Sequence of chain 1.B:
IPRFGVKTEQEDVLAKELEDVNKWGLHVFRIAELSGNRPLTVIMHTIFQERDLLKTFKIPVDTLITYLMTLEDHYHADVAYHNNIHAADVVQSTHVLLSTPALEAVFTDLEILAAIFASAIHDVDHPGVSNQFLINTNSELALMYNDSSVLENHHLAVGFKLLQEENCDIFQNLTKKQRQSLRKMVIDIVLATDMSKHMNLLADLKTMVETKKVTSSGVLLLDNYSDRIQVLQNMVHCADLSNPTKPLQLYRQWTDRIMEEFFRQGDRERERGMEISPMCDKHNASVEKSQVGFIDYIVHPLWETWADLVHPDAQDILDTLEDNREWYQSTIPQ

This small molecule binds to this protein.
Small molecule (SMILES): COc1ccc(C2(c3ccc(OC)cc3)c3cc(O)ccc3-c3ccc(C=O)c(C#Cc4ccc(O)cc4)c32)cc1

Binding-site contacts:
Ligand atom C30 contacts residue PHE262 of chain 1.B at 3.2 Å (hydrophobic).
Ligand atom C13 contacts residue PHE294 of chain 1.B at 3.6 Å (hydrophobic).
Ligand atom O41 contacts residue PHE294 of chain 1.B at 3.4 Å.
Ligand atom C11 contacts residue MET279 of chain 1.B at 4.0 Å (hydrophobic).
Ligand atom C21 contacts residue HIS82 of chain 1.B at 3.6 Å.
Ligand atom C1 contacts residue PRO278 of chain 1.B at 3.5 Å (hydrophobic).
Ligand atom O35 contacts residue ILE298 of chain 1.B at 3.5 Å.
Ligand atom C11 contacts residue PHE294 of chain 1.B at 3.6 Å (hydrophobic).
Ligand atom C31 contacts residue PHE262 of chain 1.B at 4.0 Å (hydrophobic).
Ligand atom C38 contacts residue PHE262 of chain 1.B at 4.0 Å (hydrophobic).
Ligand atom C21 contacts residue MET195 of chain 1.B at 3.7 Å (hydrophobic).
Ligand atom C12 contacts residue PHE294 of chain 1.B at 3.4 Å (hydrophobic).
Ligand atom C10 contacts residue MET279 of chain 1.B at 3.5 Å (hydrophobic).
Ligand atom C7 contacts residue MET279 of chain 1.B at 3.5 Å (hydrophobic).
Ligand atom C38 contacts residue CYS280 of chain 1.B at 3.4 Å (hydrophobic).
Ligand atom C40 contacts residue PHE294 of chain 1.B at 3.4 Å (hydrophobic).
Ligand atom C36 contacts residue ILE298 of chain 1.B at 3.5 Å (hydrophobic).
Ligand atom C40 contacts residue GLN291 of chain 1.B at 4.0 Å.
Ligand atom C6 contacts residue PRO278 of chain 1.B at 4.0 Å (hydrophobic).
Ligand atom C16 contacts residue PHE294 of chain 1.B at 3.7 Å (hydrophobic).
Ligand atom O34 contacts residue PHE262 of chain 1.B at 3.9 Å.
Ligand atom C36 contacts residue MET195 of chain 1.B at 4.0 Å (hydrophobic).
Ligand atom O37 contacts residue PRO278 of chain 1.B at 3.4 Å.
Ligand atom C38 contacts residue SER130 of chain 1.B at 3.9 Å.
Ligand atom C29 contacts residue PHE262 of chain 1.B at 3.6 Å (hydrophobic).
Ligand atom C4 contacts residue MET279 of chain 1.B at 3.6 Å (hydrophobic).
Ligand atom O34 contacts residue SER130 of chain 1.B at 3.5 Å.
Ligand atom C17 contacts residue PHE262 of chain 1.B at 3.9 Å (hydrophobic).
Ligand atom C27 contacts residue ILE298 of chain 1.B at 3.8 Å (hydrophobic).
Ligand atom C23 contacts residue ILE258 of chain 1.B at 3.9 Å (hydrophobic).
Ligand atom C29 contacts residue MET279 of chain 1.B at 3.9 Å (hydrophobic).
Ligand atom C11 contacts residue SER290 of chain 1.B at 4.0 Å.
Ligand atom O39 contacts residue HIS82 of chain 1.B at 2.7 Å (h-bond).
Ligand atom C2 contacts residue PRO278 of chain 1.B at 3.8 Å (hydrophobic).
Ligand atom O39 contacts residue MET195 of chain 1.B at 3.8 Å.
Ligand atom C3 contacts residue MET279 of chain 1.B at 3.8 Å (hydrophobic).
Ligand atom C36 contacts residue HIS198 of chain 1.B at 3.6 Å.
Ligand atom O41 contacts residue GLN291 of chain 1.B at 2.8 Å (h-bond).
Ligand atom C22 contacts residue MET195 of chain 1.B at 3.6 Å (hydrophobic).
Ligand atom C38 contacts residue GLN265 of chain 1.B at 3.5 Å.